Binding-site contacts:
Ligand atom B03 contacts residue SER61 of chain 1.A at 1.5 Å.
Ligand atom O04 contacts residue ALA315 of chain 1.A at 2.8 Å (h-bond).
Ligand atom O04 contacts residue GLY314 of chain 1.A at 3.7 Å.
Ligand atom B03 contacts residue LYS64 of chain 1.A at 3.8 Å.
Ligand atom O05 contacts residue TYR147 of chain 1.A at 2.7 Å (h-bond).
Ligand atom N16 contacts residue GLY317 of chain 1.A at 2.9 Å (h-bond).
Ligand atom C12 contacts residue TYR218 of chain 1.A at 4.0 Å (hydrophobic).
Ligand atom O04 contacts residue SER61 of chain 1.A at 2.4 Å (h-bond).
Ligand atom N18 contacts residue VAL208 of chain 1.A at 3.3 Å.
Ligand atom C12 contacts residue GLN117 of chain 1.A at 4.0 Å.
Ligand atom O10 contacts residue ASN149 of chain 1.A at 2.8 Å (h-bond).
Ligand atom C20 contacts residue THR316 of chain 1.A at 3.6 Å.
Ligand atom N17 contacts residue GLY317 of chain 1.A at 3.7 Å.
Ligand atom F25 contacts residue ALA315 of chain 1.A at 3.5 Å.
Ligand atom N19 contacts residue SER209 of chain 1.A at 4.0 Å.
Ligand atom C21 contacts residue ALA315 of chain 1.A at 3.8 Å (hydrophobic).
Ligand atom N17 contacts residue SER209 of chain 1.A at 3.7 Å.
Ligand atom F23 contacts residue GLY317 of chain 1.A at 3.6 Å.
Ligand atom N07 contacts residue SER61 of chain 1.A at 3.8 Å.
Ligand atom O04 contacts residue GLY60 of chain 1.A at 3.9 Å.
Ligand atom F23 contacts residue ASN340 of chain 1.A at 3.7 Å.
Ligand atom O10 contacts residue LEU116 of chain 1.A at 4.0 Å.
Ligand atom C06 contacts residue ASN149 of chain 1.A at 3.9 Å.
Ligand atom C13 contacts residue TYR218 of chain 1.A at 3.8 Å (hydrophobic).
Ligand atom B03 contacts residue ALA315 of chain 1.A at 4.0 Å.
Ligand atom F23 contacts residue ALA315 of chain 1.A at 3.7 Å.
Ligand atom C06 contacts residue LYS64 of chain 1.A at 3.9 Å.
Ligand atom O10 contacts residue GLN117 of chain 1.A at 3.8 Å.
Ligand atom O05 contacts residue SER61 of chain 1.A at 2.4 Å (h-bond).
Ligand atom N17 contacts residue VAL208 of chain 1.A at 3.5 Å.
Ligand atom C22 contacts residue ALA315 of chain 1.A at 3.9 Å (hydrophobic).
Ligand atom C20 contacts residue GLY317 of chain 1.A at 3.7 Å.
Ligand atom F23 contacts residue THR316 of chain 1.A at 3.2 Å.
Ligand atom C06 contacts residue SER61 of chain 1.A at 2.5 Å.
Ligand atom N18 contacts residue SER209 of chain 1.A at 2.9 Å (h-bond).
Ligand atom N19 contacts residue VAL208 of chain 1.A at 3.6 Å.
Ligand atom N16 contacts residue THR316 of chain 1.A at 3.7 Å.
Ligand atom C15 contacts residue GLY317 of chain 1.A at 4.0 Å.
Ligand atom B03 contacts residue TYR147 of chain 1.A at 3.4 Å.
Ligand atom O09 contacts residue LEU116 of chain 1.A at 4.0 Å.

A small-molecule ligand and the protein it binds are described below.
Small molecule (SMILES): O=S(=O)(NCB(O)O)c1ccc(-c2nnn[nH]2)cc1C(F)(F)F

Sequence of chain 1.A:
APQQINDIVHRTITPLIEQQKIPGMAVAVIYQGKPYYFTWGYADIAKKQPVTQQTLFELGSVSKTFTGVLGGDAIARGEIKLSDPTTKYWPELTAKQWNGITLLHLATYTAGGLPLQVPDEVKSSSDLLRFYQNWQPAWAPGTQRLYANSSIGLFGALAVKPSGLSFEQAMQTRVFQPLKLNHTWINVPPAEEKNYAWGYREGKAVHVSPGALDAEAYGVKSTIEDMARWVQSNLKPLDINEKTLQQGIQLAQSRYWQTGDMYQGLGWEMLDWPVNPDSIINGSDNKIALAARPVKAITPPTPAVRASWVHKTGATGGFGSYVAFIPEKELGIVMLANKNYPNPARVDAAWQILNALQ